Binding-site contacts:
Ligand atom C1 contacts residue NAG1 of chain 1.W at 4.2 Å.
Ligand atom C6 contacts residue SER357 of chain 1.A at 4.3 Å.
Ligand atom O4 contacts residue NAG1 of chain 1.W at 4.2 Å.
Ligand atom C7 contacts residue NAG1 of chain 1.W at 3.5 Å.
Ligand atom C1 contacts residue ASN355 of chain 1.A at 1.4 Å.
Ligand atom O7 contacts residue NAG1 of chain 1.W at 3.3 Å (h-bond).
Ligand atom C4 contacts residue ASN355 of chain 1.A at 4.3 Å.
Ligand atom C5 contacts residue ASN355 of chain 1.A at 3.6 Å.
Ligand atom N2 contacts residue NAG1 of chain 1.W at 4.2 Å.
Ligand atom C8 contacts residue TYS110 of chain 1.G at 3.4 Å.
Ligand atom C3 contacts residue ASN355 of chain 1.A at 3.8 Å.
Ligand atom O5 contacts residue SER357 of chain 1.A at 3.8 Å.
Ligand atom O6 contacts residue NAG1 of chain 1.W at 4.2 Å.
Ligand atom C5 contacts residue SER357 of chain 1.A at 3.7 Å.
Ligand atom O6 contacts residue SER357 of chain 1.A at 4.0 Å.
Ligand atom O5 contacts residue ASN355 of chain 1.A at 2.4 Å (h-bond).
Ligand atom C8 contacts residue NAG1 of chain 1.W at 3.3 Å.
Ligand atom C2 contacts residue ASN355 of chain 1.A at 2.5 Å.
Ligand atom O5 contacts residue NAG1 of chain 1.W at 4.2 Å.
Ligand atom N2 contacts residue ASN355 of chain 1.A at 2.9 Å (h-bond).
Ligand atom C7 contacts residue ASN355 of chain 1.A at 4.0 Å.
Ligand atom C1 contacts residue SER357 of chain 1.A at 3.7 Å.
Ligand atom C3 contacts residue NAG1 of chain 1.W at 4.2 Å.

Sequence of chain 1.G:
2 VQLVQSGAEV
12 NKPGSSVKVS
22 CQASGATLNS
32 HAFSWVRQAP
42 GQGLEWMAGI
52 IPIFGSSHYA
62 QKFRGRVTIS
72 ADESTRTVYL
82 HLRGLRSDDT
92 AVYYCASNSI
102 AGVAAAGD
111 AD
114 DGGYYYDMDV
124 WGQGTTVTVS

This small molecule binds to this protein.
Small molecule (SMILES): CC(=O)N[C@H]1[C@H](O[C@H]2[C@H](O)[C@@H](NC(C)=O)CO[C@@H]2CO)O[C@H](CO)[C@@H](O)[C@@H]1O

Sequence of chain 1.A:
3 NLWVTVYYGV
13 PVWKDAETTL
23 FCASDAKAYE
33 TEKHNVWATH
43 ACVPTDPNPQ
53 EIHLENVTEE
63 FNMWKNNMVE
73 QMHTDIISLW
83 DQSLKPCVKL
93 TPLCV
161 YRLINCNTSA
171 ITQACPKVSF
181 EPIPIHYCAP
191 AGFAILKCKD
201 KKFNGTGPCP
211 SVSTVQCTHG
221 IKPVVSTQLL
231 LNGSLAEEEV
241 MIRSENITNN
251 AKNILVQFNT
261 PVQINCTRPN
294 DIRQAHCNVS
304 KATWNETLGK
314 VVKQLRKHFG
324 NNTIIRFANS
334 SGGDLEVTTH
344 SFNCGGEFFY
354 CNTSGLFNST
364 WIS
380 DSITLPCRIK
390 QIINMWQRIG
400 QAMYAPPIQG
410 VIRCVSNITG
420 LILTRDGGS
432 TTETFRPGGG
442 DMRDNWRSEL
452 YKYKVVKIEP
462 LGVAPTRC